Binding-site contacts:
Ligand atom N1 contacts residue GLY82 of chain 1.G at 4.4 Å.
Ligand atom N3 contacts residue GLY82 of chain 1.G at 4.3 Å.
Ligand atom C5 contacts residue GLY82 of chain 1.G at 3.4 Å.
Ligand atom C6 contacts residue GLY81 of chain 1.G at 4.1 Å.
Ligand atom C3' contacts residue MG1 of chain 1.OF at 4.3 Å.
Ligand atom O4 contacts residue GLY82 of chain 1.G at 3.9 Å.
Ligand atom O4' contacts residue GLY81 of chain 1.G at 3.8 Å.
Ligand atom C4 contacts residue GLY82 of chain 1.G at 3.9 Å.
Ligand atom O4 contacts residue ARG79 of chain 1.G at 4.1 Å.
Ligand atom N1 contacts residue GLY81 of chain 1.G at 4.2 Å.
Ligand atom C1' contacts residue GLY81 of chain 1.G at 4.3 Å.
Ligand atom C6 contacts residue GLY82 of chain 1.G at 3.6 Å.
Ligand atom O3' contacts residue MG1 of chain 1.OF at 3.9 Å.
Ligand atom OP1 contacts residue MG1 of chain 1.JG at 3.8 Å.

Sequence of chain 1.G:
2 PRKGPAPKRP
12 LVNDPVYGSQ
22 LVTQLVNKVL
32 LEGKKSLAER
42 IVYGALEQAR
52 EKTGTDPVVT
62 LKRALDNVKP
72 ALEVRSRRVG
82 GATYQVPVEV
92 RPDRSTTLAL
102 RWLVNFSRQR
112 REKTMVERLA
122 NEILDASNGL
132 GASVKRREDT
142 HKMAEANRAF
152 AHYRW

This protein binds this small molecule.
Small molecule (SMILES): Nc1ccn([C@@H]2O[C@H](CO[P](=O)(O)O[C@H]3[C@@H](O)[C@H](n4ccc(=O)[nH]c4=O)O[C@@H]3CO[P](=O)(O)O[C@H]3[C@@H](O)[C@H](n4ccc(=O)[nH]c4=O)O[C@@H]3CO[P](=O)(O)O[C@H]3[C@@H](O)[C@H](n4ccc(=O)[nH]c4=O)O[C@@H]3CO[P](=O)(O)O[C@H]3[C@@H](O)[C@H](n4ccc(=O)[nH]c4=O)O[C@@H]3CO)[C@@H](O[P](=O)(O)OC[C@H]3O[C@@H](n4ccc(=O)[nH]c4=O)[C@H](O)[C@@H]3O)[C@H]2O)c(=O)n1